Sequence of chain 1.A:
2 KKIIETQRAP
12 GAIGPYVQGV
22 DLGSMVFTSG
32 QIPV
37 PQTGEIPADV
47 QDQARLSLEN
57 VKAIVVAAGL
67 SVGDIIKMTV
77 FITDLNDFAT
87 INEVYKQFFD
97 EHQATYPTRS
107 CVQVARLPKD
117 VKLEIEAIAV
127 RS

This protein binds this small molecule.
Small molecule (SMILES): N[C@@H](CO)C(=O)O

Binding-site contacts:
Ligand atom OXT contacts residue PHE84 of chain 1.C at 3.4 Å.
Ligand atom N contacts residue SER30 of chain 1.A at 3.9 Å.
Ligand atom CB contacts residue GLY31 of chain 1.A at 3.8 Å.
Ligand atom C contacts residue SER106 of chain 1.C at 4.4 Å.
Ligand atom O contacts residue SER106 of chain 1.C at 3.5 Å.
Ligand atom CB contacts residue PRO114 of chain 1.A at 4.0 Å (hydrophobic).
Ligand atom OG contacts residue CYS107 of chain 1.C at 2.8 Å (h-bond).
Ligand atom C contacts residue TYR17 of chain 1.A at 3.9 Å (hydrophobic).
Ligand atom C contacts residue ARG105 of chain 1.C at 3.5 Å.
Ligand atom O contacts residue CYS107 of chain 1.C at 3.5 Å (h-bond).
Ligand atom O contacts residue TYR17 of chain 1.A at 4.2 Å.
Ligand atom O contacts residue ARG105 of chain 1.C at 2.8 Å (salt-bridge).
Ligand atom CA contacts residue GLY31 of chain 1.A at 4.1 Å.
Ligand atom CA contacts residue ARG105 of chain 1.C at 4.1 Å.
Ligand atom N contacts residue TYR17 of chain 1.A at 4.2 Å.
Ligand atom N contacts residue GLU120 of chain 1.A at 4.5 Å.
Ligand atom N contacts residue ARG105 of chain 1.C at 2.9 Å (salt-bridge).
Ligand atom OXT contacts residue CYS107 of chain 1.C at 3.6 Å.
Ligand atom N contacts residue SER106 of chain 1.C at 4.3 Å.
Ligand atom OG contacts residue GLU120 of chain 1.A at 2.9 Å (salt-bridge).
Ligand atom OXT contacts residue ARG105 of chain 1.C at 2.8 Å (salt-bridge).
Ligand atom CB contacts residue CYS107 of chain 1.C at 4.1 Å (hydrophobic).
Ligand atom C contacts residue CYS107 of chain 1.C at 3.8 Å (hydrophobic).
Ligand atom N contacts residue GLY31 of chain 1.A at 3.4 Å (h-bond).
Ligand atom CA contacts residue TYR17 of chain 1.A at 4.0 Å (hydrophobic).
Ligand atom OG contacts residue PRO114 of chain 1.A at 3.7 Å.
Ligand atom OXT contacts residue TYR17 of chain 1.A at 3.9 Å.
Ligand atom CB contacts residue GLU120 of chain 1.A at 3.5 Å.
Ligand atom OG contacts residue SER106 of chain 1.C at 3.7 Å.

Sequence of chain 1.C:
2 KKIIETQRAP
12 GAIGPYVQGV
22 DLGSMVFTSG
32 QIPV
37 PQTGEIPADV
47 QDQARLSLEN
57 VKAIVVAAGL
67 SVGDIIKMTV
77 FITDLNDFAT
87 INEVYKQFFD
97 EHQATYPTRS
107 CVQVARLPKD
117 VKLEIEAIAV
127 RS